A small-molecule ligand and the protein it binds are described below.
Small molecule (SMILES): CC(=O)N[C@H]1[C@H](O[C@H]2[C@H](O)[C@@H](NC(C)=O)CO[C@@H]2CO)O[C@H](CO)[C@@H](O)[C@@H]1O

Binding-site contacts:
Ligand atom C4 contacts residue SER943 of chain 3.C at 4.1 Å.
Ligand atom C6 contacts residue SER943 of chain 3.C at 4.4 Å.
Ligand atom C4 contacts residue ASN1134 of chain 3.C at 4.2 Å.
Ligand atom C8 contacts residue HIS1132 of chain 3.C at 3.3 Å.
Ligand atom C1 contacts residue ASN1134 of chain 3.C at 1.4 Å.
Ligand atom O7 contacts residue GLU941 of chain 3.C at 4.2 Å.
Ligand atom C5 contacts residue SER943 of chain 3.C at 4.4 Å.
Ligand atom C7 contacts residue GLU941 of chain 3.C at 3.7 Å.
Ligand atom C5 contacts residue ASN1134 of chain 3.C at 3.7 Å.
Ligand atom O5 contacts residue ASN1134 of chain 3.C at 2.4 Å (h-bond).
Ligand atom N2 contacts residue ASN1134 of chain 3.C at 2.9 Å (h-bond).
Ligand atom N2 contacts residue GLU941 of chain 3.C at 3.6 Å.
Ligand atom C8 contacts residue SER1133 of chain 3.C at 4.4 Å.
Ligand atom C7 contacts residue HIS1132 of chain 3.C at 4.1 Å.
Ligand atom C7 contacts residue ASN1134 of chain 3.C at 4.0 Å.
Ligand atom C2 contacts residue GLU941 of chain 3.C at 4.3 Å.
Ligand atom C2 contacts residue SER943 of chain 3.C at 4.5 Å.
Ligand atom O6 contacts residue SER943 of chain 3.C at 4.2 Å.
Ligand atom N2 contacts residue HIS1132 of chain 3.C at 3.9 Å.
Ligand atom C1 contacts residue SER943 of chain 3.C at 4.5 Å.
Ligand atom C3 contacts residue ASN1134 of chain 3.C at 3.8 Å.
Ligand atom C2 contacts residue ASN1134 of chain 3.C at 2.5 Å.
Ligand atom C8 contacts residue GLU941 of chain 3.C at 3.8 Å.
Ligand atom O7 contacts residue SER943 of chain 3.C at 3.5 Å.
Ligand atom O3 contacts residue SER943 of chain 3.C at 3.9 Å.

Sequence of chain 3.C:
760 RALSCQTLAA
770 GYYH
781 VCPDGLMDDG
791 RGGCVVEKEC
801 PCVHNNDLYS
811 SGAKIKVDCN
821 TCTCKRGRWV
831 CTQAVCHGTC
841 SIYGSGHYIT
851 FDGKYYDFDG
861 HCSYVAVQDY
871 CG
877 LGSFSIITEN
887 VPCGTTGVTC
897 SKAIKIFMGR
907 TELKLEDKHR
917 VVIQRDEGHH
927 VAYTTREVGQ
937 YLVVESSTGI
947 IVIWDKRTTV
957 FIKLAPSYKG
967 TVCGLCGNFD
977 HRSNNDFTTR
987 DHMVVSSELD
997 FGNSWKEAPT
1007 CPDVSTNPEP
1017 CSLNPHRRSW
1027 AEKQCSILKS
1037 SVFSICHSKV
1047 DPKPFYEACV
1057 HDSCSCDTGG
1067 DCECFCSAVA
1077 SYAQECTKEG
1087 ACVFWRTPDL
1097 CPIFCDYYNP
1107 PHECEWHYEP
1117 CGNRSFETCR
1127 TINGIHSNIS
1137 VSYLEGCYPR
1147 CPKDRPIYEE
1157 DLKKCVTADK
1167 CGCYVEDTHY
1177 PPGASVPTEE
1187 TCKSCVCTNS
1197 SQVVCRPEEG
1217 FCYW